Sequence of chain 1.A:
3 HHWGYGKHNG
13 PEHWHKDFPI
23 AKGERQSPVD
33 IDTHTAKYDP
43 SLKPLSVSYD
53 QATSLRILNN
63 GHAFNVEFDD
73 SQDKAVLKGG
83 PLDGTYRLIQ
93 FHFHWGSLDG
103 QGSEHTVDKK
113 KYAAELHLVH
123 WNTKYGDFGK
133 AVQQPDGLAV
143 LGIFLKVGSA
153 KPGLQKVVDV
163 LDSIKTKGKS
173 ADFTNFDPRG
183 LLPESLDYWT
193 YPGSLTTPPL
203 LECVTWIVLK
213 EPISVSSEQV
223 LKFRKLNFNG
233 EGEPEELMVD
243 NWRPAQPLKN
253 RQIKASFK

A protein and the small-molecule ligand that binds it are described below.
Small molecule (SMILES): O=C(O)c1ccc([Hg]O)cc1

Binding-site contacts:
Ligand atom C5 contacts residue ARG27 of chain 1.A at 4.4 Å.
Ligand atom C6 contacts residue GLN135 of chain 1.A at 3.4 Å.
Ligand atom C4 contacts residue PRO137 of chain 1.A at 3.8 Å (hydrophobic).
Ligand atom HG contacts residue GLU204 of chain 1.A at 3.1 Å.
Ligand atom HG contacts residue PRO137 of chain 1.A at 4.0 Å.
Ligand atom C7 contacts residue CYS205 of chain 1.A at 4.2 Å (hydrophobic).
Ligand atom HG contacts residue VAL134 of chain 1.A at 4.0 Å.
Ligand atom C5 contacts residue PRO137 of chain 1.A at 3.7 Å (hydrophobic).
Ligand atom C7 contacts residue GLN135 of chain 1.A at 4.4 Å.
Ligand atom C6 contacts residue PRO137 of chain 1.A at 3.6 Å (hydrophobic).
Ligand atom C2 contacts residue PRO137 of chain 1.A at 4.2 Å (hydrophobic).
Ligand atom HG contacts residue GLN135 of chain 1.A at 4.2 Å.
Ligand atom C7 contacts residue GLU204 of chain 1.A at 3.5 Å.
Ligand atom HG contacts residue GLN136 of chain 1.A at 2.9 Å.
Ligand atom C5 contacts residue GLU204 of chain 1.A at 3.0 Å.
Ligand atom C7 contacts residue GLN136 of chain 1.A at 3.6 Å.
Ligand atom C5 contacts residue GLN136 of chain 1.A at 4.5 Å.
Ligand atom C3 contacts residue GLU204 of chain 1.A at 4.2 Å.
Ligand atom C3 contacts residue PRO137 of chain 1.A at 3.8 Å (hydrophobic).
Ligand atom HG contacts residue CYS205 of chain 1.A at 2.2 Å.
Ligand atom C7 contacts residue PRO137 of chain 1.A at 3.5 Å (hydrophobic).
Ligand atom C4 contacts residue GLN135 of chain 1.A at 4.1 Å.
Ligand atom C6 contacts residue GLN136 of chain 1.A at 3.7 Å.